Sequence of chain 31.C:
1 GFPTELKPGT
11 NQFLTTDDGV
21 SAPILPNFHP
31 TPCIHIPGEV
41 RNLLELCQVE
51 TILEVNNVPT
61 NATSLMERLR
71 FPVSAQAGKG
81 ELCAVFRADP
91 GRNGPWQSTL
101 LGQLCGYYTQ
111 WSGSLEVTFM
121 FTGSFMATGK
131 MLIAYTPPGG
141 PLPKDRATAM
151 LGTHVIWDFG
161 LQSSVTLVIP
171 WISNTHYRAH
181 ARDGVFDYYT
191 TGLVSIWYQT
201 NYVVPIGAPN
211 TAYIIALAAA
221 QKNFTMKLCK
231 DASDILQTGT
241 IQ

A small-molecule ligand and the protein it binds are described below.
Small molecule (SMILES): CCO/N=C/c1ccc(OCCCCCN2CCN(c3ccncc3)C2=O)cc1

Binding-site contacts:
Ligand atom CBA contacts residue ASN228 of chain 35.A at 3.8 Å.
Ligand atom CAP contacts residue ILE111 of chain 35.A at 3.6 Å (hydrophobic).
Ligand atom CAI contacts residue PHE135 of chain 35.A at 3.7 Å (hydrophobic).
Ligand atom CAG contacts residue ASN228 of chain 35.A at 3.2 Å.
Ligand atom CAN contacts residue ILE111 of chain 35.A at 3.8 Å (hydrophobic).
Ligand atom CAD contacts residue THR114 of chain 35.A at 3.6 Å.
Ligand atom CAC contacts residue PHE233 of chain 35.A at 3.9 Å (hydrophobic).
Ligand atom CAJ contacts residue PHE155 of chain 35.A at 3.8 Å (hydrophobic).
Ligand atom OAB contacts residue TRP203 of chain 35.A at 3.8 Å.
Ligand atom CAF contacts residue TRP203 of chain 35.A at 3.8 Å (hydrophobic).
Ligand atom CAL contacts residue PHE155 of chain 35.A at 3.7 Å (hydrophobic).
Ligand atom NBC contacts residue TRP203 of chain 35.A at 3.2 Å.
Ligand atom CAR contacts residue TYR201 of chain 35.A at 3.5 Å (hydrophobic).
Ligand atom CAP contacts residue PHE135 of chain 35.A at 3.6 Å (hydrophobic).
Ligand atom CAA contacts residue VAL179 of chain 35.A at 3.3 Å (hydrophobic).
Ligand atom CAX contacts residue TRP203 of chain 35.A at 3.5 Å (hydrophobic).
Ligand atom CAS contacts residue TRP203 of chain 35.A at 3.5 Å (hydrophobic).
Ligand atom CAA contacts residue TYR153 of chain 35.A at 3.7 Å (hydrophobic).
Ligand atom CAA contacts residue SER178 of chain 35.A at 3.5 Å.
Ligand atom CAL contacts residue PRO177 of chain 35.A at 3.7 Å (hydrophobic).
Ligand atom OAB contacts residue ILE113 of chain 35.A at 3.2 Å (h-bond).
Ligand atom NAT contacts residue PHE155 of chain 35.A at 3.9 Å.
Ligand atom CAD contacts residue ASP112 of chain 35.A at 3.7 Å.
Ligand atom CAE contacts residue GLN202 of chain 35.A at 3.4 Å.
Ligand atom CAH contacts residue PHE155 of chain 35.A at 3.7 Å (hydrophobic).
Ligand atom CBA contacts residue TRP203 of chain 35.A at 3.3 Å (hydrophobic).
Ligand atom OAW contacts residue MET195 of chain 35.A at 3.3 Å.
Ligand atom NBB contacts residue TRP203 of chain 35.A at 3.9 Å.
Ligand atom CAC contacts residue PHE137 of chain 35.A at 3.8 Å (hydrophobic).
Ligand atom CAG contacts residue TRP203 of chain 35.A at 3.6 Å (hydrophobic).
Ligand atom CAF contacts residue ASP112 of chain 35.A at 3.6 Å.
Ligand atom OAW contacts residue ILE111 of chain 35.A at 3.9 Å.
Ligand atom OAB contacts residue ASP112 of chain 35.A at 3.6 Å.
Ligand atom CAI contacts residue VAL192 of chain 35.A at 3.9 Å (hydrophobic).
Ligand atom CAS contacts residue TYR201 of chain 35.A at 3.7 Å (hydrophobic).
Ligand atom CAK contacts residue PHE135 of chain 35.A at 3.6 Å (hydrophobic).
Ligand atom CAG contacts residue GLN202 of chain 35.A at 3.5 Å.
Ligand atom CAS contacts residue ASN228 of chain 35.A at 3.7 Å.
Ligand atom CAE contacts residue ASN228 of chain 35.A at 3.4 Å.
Ligand atom CAA contacts residue PRO177 of chain 35.A at 3.3 Å (hydrophobic).

Sequence of chain 35.C:
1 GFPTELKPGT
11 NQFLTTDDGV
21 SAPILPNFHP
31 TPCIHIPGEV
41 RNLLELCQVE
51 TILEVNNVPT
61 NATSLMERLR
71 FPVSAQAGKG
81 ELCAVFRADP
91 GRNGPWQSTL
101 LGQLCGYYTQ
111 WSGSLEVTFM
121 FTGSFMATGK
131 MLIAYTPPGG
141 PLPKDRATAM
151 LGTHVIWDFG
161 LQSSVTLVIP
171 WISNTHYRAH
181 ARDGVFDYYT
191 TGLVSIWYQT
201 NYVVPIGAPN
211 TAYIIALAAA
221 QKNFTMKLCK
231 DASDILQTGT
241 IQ

Sequence of chain 35.A:
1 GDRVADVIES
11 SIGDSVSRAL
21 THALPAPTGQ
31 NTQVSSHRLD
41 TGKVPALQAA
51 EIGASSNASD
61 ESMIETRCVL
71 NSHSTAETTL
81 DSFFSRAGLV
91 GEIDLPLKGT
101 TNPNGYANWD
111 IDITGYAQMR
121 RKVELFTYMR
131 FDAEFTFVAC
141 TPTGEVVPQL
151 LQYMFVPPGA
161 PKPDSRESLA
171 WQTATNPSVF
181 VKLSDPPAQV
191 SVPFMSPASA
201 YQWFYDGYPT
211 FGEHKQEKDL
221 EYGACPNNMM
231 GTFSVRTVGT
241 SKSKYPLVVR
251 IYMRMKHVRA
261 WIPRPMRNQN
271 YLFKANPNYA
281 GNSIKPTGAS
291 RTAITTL